Binding-site contacts:
Ligand atom C5 contacts residue ASN67 of chain 46.A at 3.7 Å.
Ligand atom C8 contacts residue PHE90 of chain 46.A at 4.0 Å (hydrophobic).
Ligand atom O7 contacts residue MET118 of chain 46.A at 3.5 Å.
Ligand atom C7 contacts residue ASN67 of chain 46.A at 3.2 Å.
Ligand atom C8 contacts residue MET118 of chain 46.A at 3.8 Å (hydrophobic).
Ligand atom C2 contacts residue ASN67 of chain 46.A at 2.5 Å.
Ligand atom O5 contacts residue ASN67 of chain 46.A at 2.4 Å (h-bond).
Ligand atom C3 contacts residue ASN67 of chain 46.A at 3.8 Å.
Ligand atom C8 contacts residue ASN67 of chain 46.A at 4.0 Å.
Ligand atom C7 contacts residue MET118 of chain 46.A at 4.0 Å (hydrophobic).
Ligand atom C4 contacts residue ASN67 of chain 46.A at 4.2 Å.
Ligand atom C1 contacts residue ASN67 of chain 46.A at 1.4 Å.
Ligand atom N2 contacts residue ASN67 of chain 46.A at 2.9 Å (h-bond).
Ligand atom O7 contacts residue ASN67 of chain 46.A at 3.0 Å (h-bond).

Sequence of chain 46.A:
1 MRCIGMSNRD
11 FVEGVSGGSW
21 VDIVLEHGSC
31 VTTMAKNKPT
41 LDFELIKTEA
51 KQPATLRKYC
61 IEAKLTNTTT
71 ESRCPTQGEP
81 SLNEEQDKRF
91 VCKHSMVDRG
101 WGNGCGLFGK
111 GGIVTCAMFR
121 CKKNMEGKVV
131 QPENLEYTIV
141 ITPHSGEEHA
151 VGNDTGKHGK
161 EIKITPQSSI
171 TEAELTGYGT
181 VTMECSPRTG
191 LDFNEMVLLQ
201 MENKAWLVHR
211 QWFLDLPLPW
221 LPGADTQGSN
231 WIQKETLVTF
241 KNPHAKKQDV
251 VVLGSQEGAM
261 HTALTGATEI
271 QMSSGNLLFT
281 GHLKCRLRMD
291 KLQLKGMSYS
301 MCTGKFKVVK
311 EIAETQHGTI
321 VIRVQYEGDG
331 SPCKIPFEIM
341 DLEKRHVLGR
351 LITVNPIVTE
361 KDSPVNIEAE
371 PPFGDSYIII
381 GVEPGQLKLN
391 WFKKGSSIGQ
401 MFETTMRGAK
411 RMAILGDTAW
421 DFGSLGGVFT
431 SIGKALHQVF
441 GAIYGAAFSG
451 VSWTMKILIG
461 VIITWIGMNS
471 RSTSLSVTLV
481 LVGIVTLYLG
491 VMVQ

A small-molecule ligand and the protein it binds are described below.
Small molecule (SMILES): CC(=O)N[C@@H]1[C@@H](O)[C@H](O)[C@@H](CO)O[C@H]1O